Sequence of chain 1.A:
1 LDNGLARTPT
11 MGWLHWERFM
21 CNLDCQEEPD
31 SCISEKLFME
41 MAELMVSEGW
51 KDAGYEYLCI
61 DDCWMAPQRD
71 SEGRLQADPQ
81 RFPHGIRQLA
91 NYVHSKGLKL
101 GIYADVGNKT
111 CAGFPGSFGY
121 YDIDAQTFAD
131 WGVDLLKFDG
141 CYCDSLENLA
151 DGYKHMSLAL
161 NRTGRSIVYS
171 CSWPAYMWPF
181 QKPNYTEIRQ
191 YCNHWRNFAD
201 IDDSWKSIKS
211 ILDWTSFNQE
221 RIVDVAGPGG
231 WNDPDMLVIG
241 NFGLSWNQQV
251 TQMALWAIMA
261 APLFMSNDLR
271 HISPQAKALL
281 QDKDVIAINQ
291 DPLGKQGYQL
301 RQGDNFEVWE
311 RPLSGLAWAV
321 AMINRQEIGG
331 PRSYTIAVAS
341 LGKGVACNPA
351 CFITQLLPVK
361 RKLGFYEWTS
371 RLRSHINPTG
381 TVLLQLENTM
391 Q

The small molecule below binds the protein below.
Small molecule (SMILES): CC(=O)N[C@@H]1[C@@H](O)[C@H](O)[C@@H](CO)O[C@H]1O

Binding-site contacts:
Ligand atom C2 contacts residue ASN108 of chain 1.A at 2.5 Å.
Ligand atom C4 contacts residue ASN108 of chain 1.A at 4.2 Å.
Ligand atom C3 contacts residue PHE118 of chain 1.A at 3.8 Å (hydrophobic).
Ligand atom O7 contacts residue ASN108 of chain 1.A at 3.6 Å (h-bond).
Ligand atom O3 contacts residue ASP144 of chain 1.A at 2.8 Å (salt-bridge).
Ligand atom N2 contacts residue ASN148 of chain 1.A at 4.4 Å.
Ligand atom C3 contacts residue ASP144 of chain 1.A at 4.0 Å.
Ligand atom C7 contacts residue ASN148 of chain 1.A at 4.2 Å.
Ligand atom C2 contacts residue PHE118 of chain 1.A at 4.1 Å (hydrophobic).
Ligand atom C1 contacts residue ASN108 of chain 1.A at 1.4 Å.
Ligand atom C7 contacts residue CYS143 of chain 1.A at 4.1 Å (hydrophobic).
Ligand atom O7 contacts residue ASP144 of chain 1.A at 2.7 Å (salt-bridge).
Ligand atom C8 contacts residue ASN148 of chain 1.A at 4.0 Å.
Ligand atom N2 contacts residue ASP144 of chain 1.A at 4.1 Å.
Ligand atom C8 contacts residue PHE118 of chain 1.A at 3.5 Å (hydrophobic).
Ligand atom C7 contacts residue ASN108 of chain 1.A at 3.5 Å.
Ligand atom C8 contacts residue VAL106 of chain 1.A at 4.3 Å (hydrophobic).
Ligand atom C3 contacts residue ASN108 of chain 1.A at 3.8 Å.
Ligand atom O3 contacts residue ASN148 of chain 1.A at 3.8 Å.
Ligand atom O3 contacts residue PHE118 of chain 1.A at 4.4 Å.
Ligand atom C2 contacts residue ASP144 of chain 1.A at 4.3 Å.
Ligand atom C7 contacts residue ASP144 of chain 1.A at 3.4 Å.
Ligand atom C8 contacts residue TYR142 of chain 1.A at 4.5 Å (hydrophobic).
Ligand atom N2 contacts residue ASN108 of chain 1.A at 2.9 Å (h-bond).
Ligand atom C8 contacts residue GLY107 of chain 1.A at 4.1 Å.
Ligand atom O7 contacts residue TYR142 of chain 1.A at 3.5 Å (h-bond).
Ligand atom C5 contacts residue ASN108 of chain 1.A at 3.7 Å.
Ligand atom C8 contacts residue ASP144 of chain 1.A at 3.8 Å.
Ligand atom C7 contacts residue PHE118 of chain 1.A at 4.3 Å (hydrophobic).
Ligand atom C1 contacts residue PHE118 of chain 1.A at 4.1 Å (hydrophobic).
Ligand atom N2 contacts residue PHE118 of chain 1.A at 3.6 Å.
Ligand atom C8 contacts residue CYS143 of chain 1.A at 3.5 Å (hydrophobic).
Ligand atom C7 contacts residue TYR142 of chain 1.A at 4.1 Å (hydrophobic).
Ligand atom O7 contacts residue CYS143 of chain 1.A at 3.4 Å.
Ligand atom O5 contacts residue ASN108 of chain 1.A at 2.4 Å (h-bond).